Sequence of chain 1.C:
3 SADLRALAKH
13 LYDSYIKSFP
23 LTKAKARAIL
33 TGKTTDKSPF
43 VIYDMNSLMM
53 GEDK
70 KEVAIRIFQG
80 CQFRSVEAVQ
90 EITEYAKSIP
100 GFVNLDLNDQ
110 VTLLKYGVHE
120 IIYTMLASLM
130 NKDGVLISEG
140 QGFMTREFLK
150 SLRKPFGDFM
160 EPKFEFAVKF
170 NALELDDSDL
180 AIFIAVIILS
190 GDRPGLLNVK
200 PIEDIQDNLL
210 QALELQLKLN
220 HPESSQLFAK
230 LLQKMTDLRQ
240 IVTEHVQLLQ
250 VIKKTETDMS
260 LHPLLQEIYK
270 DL

A small-molecule ligand and the protein it binds are described below.
Small molecule (SMILES): CCC[C@H](NC(=O)[C@H](CCC(=O)O)NC(=O)[C@@H](NC(=O)[C@H](CC(C)C)NC(=O)[C@@H](N)CO)[C@@H](C)O)C(=O)N[C@@H](Cc1cnc[nH]1)C(=O)N[C@@H](CCCCN)C(=O)N[C@H](C(=O)N[C@@H](CC(C)C)C(=O)N[C@@H](CC1=NC=NC1)C(=O)N[C@@H](CCCN=C(N)N)C(=O)N[C@@H](CC(C)C)C(=O)N[C@@H](CC(C)C)C(=O)N[C@@H](CCC(N)=O)C(=O)N[C@@H](CCC(=O)O)C(=O)NCC(=O)N[C@@H](CO)C(=O)N1CCC[C@H]1C=O)[C@@H](C)CC

Binding-site contacts:
Ligand atom CD1 contacts residue GLU266 of chain 1.C at 3.8 Å.
Ligand atom CE1 contacts residue VAL110 of chain 1.C at 3.8 Å (hydrophobic).
Ligand atom CD1 contacts residue LEU263 of chain 1.C at 3.5 Å (hydrophobic).
Ligand atom CE1 contacts residue LEU106 of chain 1.C at 3.9 Å (hydrophobic).
Ligand atom CG1 contacts residue GLU266 of chain 1.C at 3.2 Å.
Ligand atom CA contacts residue GLU266 of chain 1.C at 3.4 Å.
Ligand atom CD2 contacts residue GLU266 of chain 1.C at 3.8 Å.
Ligand atom CG contacts residue VAL110 of chain 1.C at 3.5 Å (hydrophobic).
Ligand atom CB contacts residue VAL110 of chain 1.C at 3.6 Å (hydrophobic).
Ligand atom NE2 contacts residue VAL110 of chain 1.C at 3.8 Å.
Ligand atom O contacts residue LYS96 of chain 1.C at 2.8 Å (salt-bridge).
Ligand atom CA contacts residue GLU266 of chain 1.C at 3.9 Å.
Ligand atom CG contacts residue GLN89 of chain 1.C at 3.8 Å.
Ligand atom ND1 contacts residue LEU106 of chain 1.C at 3.6 Å.
Ligand atom OE1 contacts residue LEU106 of chain 1.C at 3.6 Å.
Ligand atom CD2 contacts residue LYS114 of chain 1.C at 3.7 Å.
Ligand atom N contacts residue GLU266 of chain 1.C at 3.2 Å (salt-bridge).
Ligand atom CA contacts residue GLU266 of chain 1.C at 3.8 Å.
Ligand atom CD contacts residue GLN89 of chain 1.C at 3.6 Å.
Ligand atom CD2 contacts residue GLN109 of chain 1.C at 3.7 Å.
Ligand atom CA contacts residue GLU266 of chain 1.C at 3.2 Å.
Ligand atom CB contacts residue GLU266 of chain 1.C at 3.6 Å.
Ligand atom CD1 contacts residue VAL110 of chain 1.C at 3.8 Å (hydrophobic).
Ligand atom CD1 contacts residue PRO262 of chain 1.C at 3.8 Å (hydrophobic).
Ligand atom CD2 contacts residue THR92 of chain 1.C at 3.9 Å.
Ligand atom CG contacts residue GLU266 of chain 1.C at 3.5 Å.
Ligand atom N contacts residue GLU266 of chain 1.C at 2.6 Å (salt-bridge).
Ligand atom O contacts residue GLU266 of chain 1.C at 3.5 Å (salt-bridge).
Ligand atom CD2 contacts residue LEU113 of chain 1.C at 3.9 Å (hydrophobic).
Ligand atom C contacts residue GLU266 of chain 1.C at 3.8 Å.
Ligand atom CB contacts residue THR92 of chain 1.C at 3.8 Å.
Ligand atom C contacts residue GLU266 of chain 1.C at 3.2 Å.
Ligand atom CB contacts residue GLU266 of chain 1.C at 3.2 Å.
Ligand atom C contacts residue GLU266 of chain 1.C at 3.6 Å.
Ligand atom NE2 contacts residue LYS114 of chain 1.C at 3.0 Å (salt-bridge).
Ligand atom ND1 contacts residue VAL110 of chain 1.C at 3.8 Å.
Ligand atom CB contacts residue GLU266 of chain 1.C at 3.8 Å.
Ligand atom OG contacts residue GLN89 of chain 1.C at 3.8 Å.
Ligand atom C contacts residue LYS96 of chain 1.C at 3.7 Å.
Ligand atom N contacts residue GLU266 of chain 1.C at 3.0 Å (salt-bridge).